Binding-site contacts:
Ligand atom C contacts residue ARG216 of chain 27.A at 3.6 Å.
Ligand atom C contacts residue TRP154 of chain 27.A at 4.1 Å (hydrophobic).
Ligand atom N contacts residue CYS1 of chain 28.P at 1.3 Å.
Ligand atom O contacts residue ARG229 of chain 28.A at 2.9 Å (salt-bridge).
Ligand atom CA contacts residue TRP154 of chain 27.A at 4.3 Å (hydrophobic).
Ligand atom CA contacts residue LEU75 of chain 28.A at 3.7 Å (hydrophobic).
Ligand atom N contacts residue MET78 of chain 28.A at 3.8 Å.
Ligand atom O contacts residue TRP154 of chain 27.A at 4.1 Å.
Ligand atom CA contacts residue MET78 of chain 28.A at 4.0 Å (hydrophobic).
Ligand atom C contacts residue CYS1 of chain 28.P at 3.7 Å (hydrophobic).
Ligand atom OXT contacts residue ARG229 of chain 28.A at 3.1 Å (salt-bridge).
Ligand atom CA contacts residue GLN155 of chain 27.A at 4.3 Å.
Ligand atom N contacts residue TYR152 of chain 27.A at 4.2 Å.
Ligand atom OXT contacts residue CYS1 of chain 28.P at 4.0 Å.
Ligand atom C contacts residue ARG229 of chain 28.A at 3.7 Å.
Ligand atom CA contacts residue SER151 of chain 27.A at 4.0 Å.
Ligand atom O contacts residue LEU75 of chain 28.A at 3.8 Å.
Ligand atom C contacts residue LEU75 of chain 28.A at 4.2 Å (hydrophobic).
Ligand atom OXT contacts residue ASP150 of chain 27.A at 4.3 Å.
Ligand atom N contacts residue ASP150 of chain 27.A at 3.4 Å (salt-bridge).
Ligand atom O contacts residue ARG216 of chain 27.A at 2.9 Å (salt-bridge).
Ligand atom OXT contacts residue MET78 of chain 28.A at 3.5 Å (h-bond).
Ligand atom N contacts residue SER151 of chain 27.A at 3.5 Å (h-bond).
Ligand atom CA contacts residue CYS1 of chain 28.P at 2.4 Å (hydrophobic).
Ligand atom C contacts residue MET78 of chain 28.A at 3.6 Å (hydrophobic).
Ligand atom O contacts residue MET78 of chain 28.A at 3.9 Å.
Ligand atom OXT contacts residue ARG216 of chain 27.A at 3.0 Å (salt-bridge).

Sequence of chain 27.A:
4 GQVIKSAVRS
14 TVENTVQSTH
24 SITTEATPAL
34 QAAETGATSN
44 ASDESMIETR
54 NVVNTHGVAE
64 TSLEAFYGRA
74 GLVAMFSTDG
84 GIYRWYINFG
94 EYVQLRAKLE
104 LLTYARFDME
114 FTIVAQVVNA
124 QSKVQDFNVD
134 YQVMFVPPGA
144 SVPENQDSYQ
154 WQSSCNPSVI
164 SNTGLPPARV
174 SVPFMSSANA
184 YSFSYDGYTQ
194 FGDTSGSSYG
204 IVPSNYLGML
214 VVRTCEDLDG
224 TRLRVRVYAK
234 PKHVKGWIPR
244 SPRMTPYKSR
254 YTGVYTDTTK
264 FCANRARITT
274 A

A protein and the small-molecule ligand that binds it are described below.
Small molecule (SMILES): NCC(=O)O

Sequence of chain 28.A:
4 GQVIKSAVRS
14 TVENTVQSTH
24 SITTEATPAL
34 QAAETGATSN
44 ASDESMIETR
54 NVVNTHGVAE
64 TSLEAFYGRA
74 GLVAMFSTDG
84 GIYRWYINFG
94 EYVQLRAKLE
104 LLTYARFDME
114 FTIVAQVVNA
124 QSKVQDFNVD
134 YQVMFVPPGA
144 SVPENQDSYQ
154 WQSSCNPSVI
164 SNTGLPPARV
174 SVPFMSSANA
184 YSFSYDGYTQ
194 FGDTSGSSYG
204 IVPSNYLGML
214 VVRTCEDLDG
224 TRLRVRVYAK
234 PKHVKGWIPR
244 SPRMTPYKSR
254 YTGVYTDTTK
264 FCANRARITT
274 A